Sequence of chain 1.A:
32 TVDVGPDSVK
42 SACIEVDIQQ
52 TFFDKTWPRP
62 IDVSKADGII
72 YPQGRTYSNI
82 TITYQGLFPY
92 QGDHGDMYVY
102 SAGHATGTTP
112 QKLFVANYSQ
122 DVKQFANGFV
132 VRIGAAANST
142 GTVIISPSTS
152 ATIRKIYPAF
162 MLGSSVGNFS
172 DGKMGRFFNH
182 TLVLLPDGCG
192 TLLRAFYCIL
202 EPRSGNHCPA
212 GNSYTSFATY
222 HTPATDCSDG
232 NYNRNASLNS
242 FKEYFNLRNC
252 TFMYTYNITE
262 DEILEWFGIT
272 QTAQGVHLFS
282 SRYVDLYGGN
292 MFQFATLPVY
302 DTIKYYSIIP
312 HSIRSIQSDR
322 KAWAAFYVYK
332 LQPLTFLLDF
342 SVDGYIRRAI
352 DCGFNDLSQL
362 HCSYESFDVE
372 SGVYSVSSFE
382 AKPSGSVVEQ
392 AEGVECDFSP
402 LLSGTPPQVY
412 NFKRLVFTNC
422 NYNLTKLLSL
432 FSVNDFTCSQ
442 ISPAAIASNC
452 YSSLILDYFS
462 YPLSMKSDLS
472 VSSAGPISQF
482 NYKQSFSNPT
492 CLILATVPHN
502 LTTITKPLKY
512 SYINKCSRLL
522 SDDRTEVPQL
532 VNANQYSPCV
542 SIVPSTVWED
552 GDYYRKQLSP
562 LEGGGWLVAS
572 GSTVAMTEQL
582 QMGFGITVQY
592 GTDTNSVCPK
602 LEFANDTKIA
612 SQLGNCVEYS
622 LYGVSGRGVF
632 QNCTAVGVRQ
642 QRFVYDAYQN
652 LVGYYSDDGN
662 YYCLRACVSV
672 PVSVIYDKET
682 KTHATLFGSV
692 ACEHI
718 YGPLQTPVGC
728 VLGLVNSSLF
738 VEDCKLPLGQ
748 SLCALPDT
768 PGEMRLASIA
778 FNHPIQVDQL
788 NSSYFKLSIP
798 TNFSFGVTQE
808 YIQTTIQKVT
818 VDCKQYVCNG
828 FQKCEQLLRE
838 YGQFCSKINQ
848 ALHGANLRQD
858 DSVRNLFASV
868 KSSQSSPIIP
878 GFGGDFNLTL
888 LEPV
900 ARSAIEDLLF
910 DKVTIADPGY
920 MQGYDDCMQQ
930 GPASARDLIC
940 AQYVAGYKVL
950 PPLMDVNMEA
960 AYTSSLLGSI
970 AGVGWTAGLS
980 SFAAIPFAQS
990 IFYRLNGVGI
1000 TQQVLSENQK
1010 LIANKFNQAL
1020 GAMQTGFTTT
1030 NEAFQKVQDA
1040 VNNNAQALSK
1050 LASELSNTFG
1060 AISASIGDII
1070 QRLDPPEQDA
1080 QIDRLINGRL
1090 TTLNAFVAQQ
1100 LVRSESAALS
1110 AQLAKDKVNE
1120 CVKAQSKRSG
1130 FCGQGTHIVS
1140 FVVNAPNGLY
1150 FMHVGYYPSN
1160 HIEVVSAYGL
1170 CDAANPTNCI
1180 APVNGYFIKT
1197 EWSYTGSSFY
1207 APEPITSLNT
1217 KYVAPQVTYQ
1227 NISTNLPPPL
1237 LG

Binding-site contacts:
Ligand atom C1 contacts residue SER147 of chain 1.A at 3.4 Å.
Ligand atom C10 contacts residue PHE53 of chain 1.A at 3.4 Å (hydrophobic).
Ligand atom O10 contacts residue PHE53 of chain 1.A at 3.9 Å.
Ligand atom C4 contacts residue PRO148 of chain 1.A at 4.5 Å (hydrophobic).
Ligand atom O1B contacts residue SER147 of chain 1.A at 3.3 Å (h-bond).
Ligand atom C10 contacts residue GLN50 of chain 1.A at 4.1 Å.
Ligand atom C10 contacts residue HIS105 of chain 1.A at 4.3 Å.
Ligand atom C6 contacts residue ILE146 of chain 1.A at 3.5 Å (hydrophobic).
Ligand atom O9 contacts residue ALA106 of chain 1.A at 2.7 Å (h-bond).
Ligand atom C7 contacts residue HIS105 of chain 1.A at 4.2 Å.
Ligand atom O10 contacts residue HIS105 of chain 1.A at 4.2 Å.
Ligand atom O1B contacts residue PRO148 of chain 1.A at 4.2 Å.
Ligand atom O4 contacts residue PHE53 of chain 1.A at 3.3 Å.
Ligand atom O8 contacts residue ILE146 of chain 1.A at 4.2 Å.
Ligand atom O1B contacts residue SER149 of chain 1.A at 3.9 Å.
Ligand atom O8 contacts residue ARG321 of chain 1.A at 2.7 Å (salt-bridge).
Ligand atom C9 contacts residue ARG321 of chain 1.A at 3.7 Å.
Ligand atom O7 contacts residue HIS105 of chain 1.A at 4.0 Å.
Ligand atom C4 contacts residue PHE53 of chain 1.A at 4.2 Å (hydrophobic).
Ligand atom C5 contacts residue ILE146 of chain 1.A at 3.5 Å (hydrophobic).
Ligand atom O9 contacts residue HIS105 of chain 1.A at 4.2 Å.
Ligand atom C8 contacts residue ARG321 of chain 1.A at 3.9 Å.
Ligand atom C11 contacts residue GLN50 of chain 1.A at 3.8 Å.
Ligand atom C4 contacts residue ILE146 of chain 1.A at 3.9 Å (hydrophobic).
Ligand atom N5 contacts residue ILE146 of chain 1.A at 2.8 Å (h-bond).
Ligand atom N5 contacts residue PHE53 of chain 1.A at 3.6 Å.
Ligand atom O9 contacts residue GLN318 of chain 1.A at 4.1 Å.
Ligand atom O9 contacts residue ARG321 of chain 1.A at 2.6 Å (salt-bridge).
Ligand atom O1A contacts residue SER147 of chain 1.A at 2.6 Å (h-bond).
Ligand atom O8 contacts residue SER147 of chain 1.A at 4.3 Å.
Ligand atom C11 contacts residue PHE53 of chain 1.A at 3.2 Å (hydrophobic).
Ligand atom C11 contacts residue ILE146 of chain 1.A at 3.8 Å (hydrophobic).
Ligand atom C9 contacts residue HIS105 of chain 1.A at 3.8 Å.
Ligand atom C11 contacts residue PHE115 of chain 1.A at 2.9 Å (hydrophobic).
Ligand atom C10 contacts residue PHE115 of chain 1.A at 4.4 Å (hydrophobic).
Ligand atom C10 contacts residue ILE146 of chain 1.A at 3.7 Å (hydrophobic).
Ligand atom C9 contacts residue ALA106 of chain 1.A at 3.6 Å (hydrophobic).
Ligand atom C11 contacts residue HIS105 of chain 1.A at 4.4 Å.
Ligand atom O10 contacts residue GLN50 of chain 1.A at 3.5 Å (h-bond).
Ligand atom C7 contacts residue ILE146 of chain 1.A at 4.1 Å (hydrophobic).

This small molecule binds to this protein.
Small molecule (SMILES): CC(=O)N[C@H]1[C@H]([C@H](O)[C@H](O)CO)O[C@@](O)(C(=O)O)C[C@@H]1O